Binding-site contacts:
Ligand atom NAN contacts residue NAP1 of chain 1.J at 2.8 Å (h-bond).
Ligand atom NAA contacts residue PHE117 of chain 1.C at 3.6 Å.
Ligand atom NAO contacts residue NAP1 of chain 1.J at 3.6 Å.
Ligand atom CAT contacts residue NAP1 of chain 1.J at 3.5 Å.
Ligand atom CAQ contacts residue PHE117 of chain 1.C at 3.5 Å (hydrophobic).
Ligand atom CAW contacts residue NAP1 of chain 1.J at 3.8 Å.
Ligand atom NAA contacts residue NAP1 of chain 1.J at 2.9 Å (h-bond).
Ligand atom CAG contacts residue NAP1 of chain 1.J at 3.0 Å.
Ligand atom CAH contacts residue PHE117 of chain 1.C at 3.8 Å (hydrophobic).
Ligand atom NAM contacts residue NAP1 of chain 1.J at 2.9 Å (h-bond).
Ligand atom CAV contacts residue PHE117 of chain 1.C at 3.6 Å (hydrophobic).
Ligand atom CAE contacts residue PRO230 of chain 1.C at 3.5 Å (hydrophobic).
Ligand atom CAW contacts residue PHE117 of chain 1.C at 3.6 Å (hydrophobic).
Ligand atom OAB contacts residue NAP1 of chain 1.J at 3.5 Å (h-bond).
Ligand atom CAU contacts residue PHE117 of chain 1.C at 3.6 Å (hydrophobic).
Ligand atom NAM contacts residue TYR194 of chain 1.C at 3.5 Å (h-bond).
Ligand atom BR contacts residue HIS287 of chain 1.B at 3.8 Å.
Ligand atom CAU contacts residue NAP1 of chain 1.J at 3.7 Å.
Ligand atom NAA contacts residue SER115 of chain 1.C at 2.8 Å (h-bond).
Ligand atom CAE contacts residue NAP1 of chain 1.J at 3.6 Å.
Ligand atom BR contacts residue GLN186 of chain 1.C at 3.7 Å.
Ligand atom CAX contacts residue PHE117 of chain 1.C at 3.7 Å (hydrophobic).
Ligand atom CAX contacts residue NAP1 of chain 1.J at 3.7 Å.
Ligand atom CAL contacts residue GLY225 of chain 1.C at 3.4 Å.
Ligand atom CAW contacts residue TYR194 of chain 1.C at 3.6 Å (hydrophobic).
Ligand atom CAQ contacts residue NAP1 of chain 1.J at 3.3 Å.
Ligand atom CAP contacts residue CYS188 of chain 1.C at 3.5 Å (hydrophobic).
Ligand atom CAK contacts residue ASP181 of chain 1.C at 3.8 Å.
Ligand atom CAT contacts residue PHE117 of chain 1.C at 3.8 Å (hydrophobic).
Ligand atom CAI contacts residue CYS188 of chain 1.C at 3.4 Å (hydrophobic).
Ligand atom BR contacts residue MET183 of chain 1.C at 3.5 Å.
Ligand atom NAO contacts residue TYR194 of chain 1.C at 2.8 Å (h-bond).
Ligand atom CAV contacts residue NAP1 of chain 1.J at 3.7 Å.
Ligand atom NAN contacts residue PHE117 of chain 1.C at 3.8 Å.
Ligand atom OAB contacts residue PRO230 of chain 1.C at 3.6 Å.
Ligand atom OAB contacts residue ARG34 of chain 1.C at 3.5 Å (salt-bridge).
Ligand atom NAM contacts residue PHE117 of chain 1.C at 3.6 Å.
Ligand atom CAD contacts residue PRO230 of chain 1.C at 3.7 Å (hydrophobic).
Ligand atom NAO contacts residue PHE117 of chain 1.C at 3.6 Å.
Ligand atom BR contacts residue CYS188 of chain 1.C at 3.6 Å.

Sequence of chain 1.C:
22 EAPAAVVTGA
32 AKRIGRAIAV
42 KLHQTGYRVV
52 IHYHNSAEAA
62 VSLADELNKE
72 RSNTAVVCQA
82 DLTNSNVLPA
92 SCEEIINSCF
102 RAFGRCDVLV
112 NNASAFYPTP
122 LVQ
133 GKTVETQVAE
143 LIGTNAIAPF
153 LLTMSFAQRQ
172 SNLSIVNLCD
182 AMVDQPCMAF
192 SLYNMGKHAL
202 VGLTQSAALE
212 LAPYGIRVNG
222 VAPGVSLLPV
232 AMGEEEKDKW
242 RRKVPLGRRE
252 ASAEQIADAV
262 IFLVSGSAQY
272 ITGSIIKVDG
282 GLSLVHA

A small-molecule ligand and the protein it binds are described below.
Small molecule (SMILES): Nc1nc2[nH]c(-c3ccc(Br)cc3)c(-c3ccccc3)c2c(=O)[nH]1

Sequence of chain 1.B:
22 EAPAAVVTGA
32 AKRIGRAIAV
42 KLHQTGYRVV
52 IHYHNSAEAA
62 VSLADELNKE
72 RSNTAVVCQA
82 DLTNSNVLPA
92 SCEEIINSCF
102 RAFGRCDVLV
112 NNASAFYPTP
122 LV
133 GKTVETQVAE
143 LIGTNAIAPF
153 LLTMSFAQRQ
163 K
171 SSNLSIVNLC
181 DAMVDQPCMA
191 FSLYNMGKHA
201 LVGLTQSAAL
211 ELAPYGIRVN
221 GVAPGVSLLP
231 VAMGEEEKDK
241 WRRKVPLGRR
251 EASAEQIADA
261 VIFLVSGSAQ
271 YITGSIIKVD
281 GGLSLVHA